Binding-site contacts:
Ligand atom O6 contacts residue ASN238 of chain 1.A at 4.3 Å.
Ligand atom C6 contacts residue ASN238 of chain 1.A at 4.4 Å.
Ligand atom O5 contacts residue ASN238 of chain 1.A at 2.4 Å (h-bond).
Ligand atom C2 contacts residue ASN238 of chain 1.A at 2.5 Å.
Ligand atom C7 contacts residue ASN238 of chain 1.A at 4.2 Å.
Ligand atom O6 contacts residue GLU235 of chain 1.A at 3.6 Å.
Ligand atom C1 contacts residue ASN238 of chain 1.A at 1.4 Å.
Ligand atom C3 contacts residue ASN238 of chain 1.A at 3.8 Å.
Ligand atom N2 contacts residue ASN238 of chain 1.A at 3.0 Å (h-bond).
Ligand atom O6 contacts residue ALA234 of chain 1.A at 3.9 Å.
Ligand atom C4 contacts residue ASN238 of chain 1.A at 4.2 Å.
Ligand atom C5 contacts residue ASN238 of chain 1.A at 3.7 Å.

This small molecule binds to this protein.
Small molecule (SMILES): CC(=O)N[C@@H]1[C@@H](O)[C@H](O)[C@@H](CO)O[C@H]1O

Sequence of chain 1.A:
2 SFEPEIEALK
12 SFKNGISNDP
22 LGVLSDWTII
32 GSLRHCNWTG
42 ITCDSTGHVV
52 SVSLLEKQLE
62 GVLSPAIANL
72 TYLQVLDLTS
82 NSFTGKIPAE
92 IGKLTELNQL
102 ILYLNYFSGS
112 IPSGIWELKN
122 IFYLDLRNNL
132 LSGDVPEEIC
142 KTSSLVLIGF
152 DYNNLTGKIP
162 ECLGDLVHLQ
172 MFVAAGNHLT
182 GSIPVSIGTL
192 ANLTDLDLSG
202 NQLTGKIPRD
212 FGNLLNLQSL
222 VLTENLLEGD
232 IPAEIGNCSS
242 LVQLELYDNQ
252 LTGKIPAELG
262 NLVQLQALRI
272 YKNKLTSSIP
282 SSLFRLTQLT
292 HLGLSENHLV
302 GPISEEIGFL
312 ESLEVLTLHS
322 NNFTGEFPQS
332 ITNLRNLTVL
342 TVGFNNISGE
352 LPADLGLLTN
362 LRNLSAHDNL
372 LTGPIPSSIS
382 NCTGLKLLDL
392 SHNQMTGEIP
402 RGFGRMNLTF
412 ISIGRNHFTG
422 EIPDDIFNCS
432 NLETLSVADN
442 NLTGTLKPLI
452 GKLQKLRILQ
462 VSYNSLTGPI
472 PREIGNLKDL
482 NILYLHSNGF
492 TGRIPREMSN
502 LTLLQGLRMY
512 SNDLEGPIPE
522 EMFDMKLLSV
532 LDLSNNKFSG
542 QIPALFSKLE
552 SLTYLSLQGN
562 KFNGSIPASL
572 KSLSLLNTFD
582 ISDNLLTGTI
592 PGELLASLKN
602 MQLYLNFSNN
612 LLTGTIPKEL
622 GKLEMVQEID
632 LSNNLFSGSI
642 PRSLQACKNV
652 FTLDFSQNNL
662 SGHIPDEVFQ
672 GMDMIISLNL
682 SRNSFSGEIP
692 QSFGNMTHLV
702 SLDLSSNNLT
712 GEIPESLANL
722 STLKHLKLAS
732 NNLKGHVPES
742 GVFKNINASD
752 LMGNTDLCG